Sequence of chain 1.B:
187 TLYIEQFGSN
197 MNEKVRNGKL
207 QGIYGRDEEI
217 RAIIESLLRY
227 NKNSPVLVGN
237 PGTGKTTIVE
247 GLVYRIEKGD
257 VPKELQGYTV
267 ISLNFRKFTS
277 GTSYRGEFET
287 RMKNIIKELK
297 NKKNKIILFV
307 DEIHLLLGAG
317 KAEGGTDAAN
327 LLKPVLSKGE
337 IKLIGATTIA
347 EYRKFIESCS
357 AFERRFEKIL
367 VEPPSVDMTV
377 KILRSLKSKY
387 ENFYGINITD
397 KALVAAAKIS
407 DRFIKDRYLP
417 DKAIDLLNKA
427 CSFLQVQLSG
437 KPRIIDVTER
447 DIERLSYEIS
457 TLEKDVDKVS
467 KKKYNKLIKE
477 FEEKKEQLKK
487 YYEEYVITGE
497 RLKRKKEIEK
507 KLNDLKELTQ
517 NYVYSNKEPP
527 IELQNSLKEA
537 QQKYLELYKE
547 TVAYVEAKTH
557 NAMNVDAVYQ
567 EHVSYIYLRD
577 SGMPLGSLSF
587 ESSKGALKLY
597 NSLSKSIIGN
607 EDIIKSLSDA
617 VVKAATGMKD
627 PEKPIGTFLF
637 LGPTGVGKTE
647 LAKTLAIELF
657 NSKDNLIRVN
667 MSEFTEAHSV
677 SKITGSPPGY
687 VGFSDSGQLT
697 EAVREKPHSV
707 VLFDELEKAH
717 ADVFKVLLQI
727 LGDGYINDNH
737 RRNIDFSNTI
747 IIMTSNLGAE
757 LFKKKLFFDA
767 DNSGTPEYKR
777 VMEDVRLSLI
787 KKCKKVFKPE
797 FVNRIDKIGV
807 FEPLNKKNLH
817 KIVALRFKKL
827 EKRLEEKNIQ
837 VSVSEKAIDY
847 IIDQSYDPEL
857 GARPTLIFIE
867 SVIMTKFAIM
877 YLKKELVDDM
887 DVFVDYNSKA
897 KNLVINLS

Binding-site contacts:
Ligand atom PB contacts residue THR242 of chain 1.C at 3.6 Å.
Ligand atom O2G contacts residue LYS241 of chain 1.C at 3.0 Å (salt-bridge).
Ligand atom O3A contacts residue ARG360 of chain 1.B at 2.9 Å (salt-bridge).
Ligand atom PG contacts residue PRO237 of chain 1.C at 3.7 Å.
Ligand atom C2 contacts residue ILE209 of chain 1.C at 3.8 Å (hydrophobic).
Ligand atom O1A contacts residue THR239 of chain 1.C at 3.8 Å.
Ligand atom C1' contacts residue ILE420 of chain 1.C at 3.8 Å (hydrophobic).
Ligand atom C5' contacts residue ARG360 of chain 1.B at 3.7 Å.
Ligand atom PA contacts residue GLY240 of chain 1.C at 3.5 Å.
Ligand atom O3' contacts residue ASN227 of chain 1.B at 3.8 Å.
Ligand atom O3' contacts residue SER333 of chain 1.B at 3.7 Å.
Ligand atom O1B contacts residue ARG360 of chain 1.B at 3.6 Å (salt-bridge).
Ligand atom O1A contacts residue PRO237 of chain 1.C at 3.1 Å (h-bond).
Ligand atom O5' contacts residue THR242 of chain 1.C at 3.8 Å.
Ligand atom O3G contacts residue PRO237 of chain 1.C at 3.8 Å.
Ligand atom N9 contacts residue ILE420 of chain 1.C at 3.7 Å.
Ligand atom C4' contacts residue ARG360 of chain 1.B at 3.6 Å.
Ligand atom S1G contacts residue GLU308 of chain 1.C at 3.7 Å.
Ligand atom N9 contacts residue THR243 of chain 1.C at 3.7 Å.
Ligand atom O2A contacts residue THR242 of chain 1.C at 2.5 Å (h-bond).
Ligand atom O2A contacts residue GLY240 of chain 1.C at 3.5 Å.
Ligand atom N7 contacts residue THR243 of chain 1.C at 3.8 Å.
Ligand atom O2A contacts residue LYS241 of chain 1.C at 3.2 Å (salt-bridge).
Ligand atom O5' contacts residue GLY240 of chain 1.C at 3.8 Å.
Ligand atom S1G contacts residue LYS241 of chain 1.C at 3.9 Å.
Ligand atom O1A contacts residue GLY238 of chain 1.C at 3.5 Å (h-bond).
Ligand atom O1A contacts residue LYS241 of chain 1.C at 3.5 Å (salt-bridge).
Ligand atom PA contacts residue THR242 of chain 1.C at 3.6 Å.
Ligand atom S1G contacts residue THR344 of chain 1.C at 3.9 Å.
Ligand atom O1B contacts residue ARG361 of chain 1.B at 2.7 Å (salt-bridge).
Ligand atom O2G contacts residue PRO237 of chain 1.C at 2.5 Å (h-bond).
Ligand atom C5' contacts residue THR243 of chain 1.C at 3.7 Å.
Ligand atom C2' contacts residue THR243 of chain 1.C at 3.4 Å.
Ligand atom O3G contacts residue ARG361 of chain 1.B at 3.6 Å.
Ligand atom N1 contacts residue ILE209 of chain 1.C at 3.5 Å.
Ligand atom O1A contacts residue GLY240 of chain 1.C at 2.7 Å (h-bond).
Ligand atom O3B contacts residue THR242 of chain 1.C at 3.2 Å.
Ligand atom O5' contacts residue THR243 of chain 1.C at 3.8 Å.
Ligand atom C5' contacts residue GLY240 of chain 1.C at 3.5 Å.
Ligand atom O2B contacts residue THR242 of chain 1.C at 2.3 Å (h-bond).

Sequence of chain 1.C:
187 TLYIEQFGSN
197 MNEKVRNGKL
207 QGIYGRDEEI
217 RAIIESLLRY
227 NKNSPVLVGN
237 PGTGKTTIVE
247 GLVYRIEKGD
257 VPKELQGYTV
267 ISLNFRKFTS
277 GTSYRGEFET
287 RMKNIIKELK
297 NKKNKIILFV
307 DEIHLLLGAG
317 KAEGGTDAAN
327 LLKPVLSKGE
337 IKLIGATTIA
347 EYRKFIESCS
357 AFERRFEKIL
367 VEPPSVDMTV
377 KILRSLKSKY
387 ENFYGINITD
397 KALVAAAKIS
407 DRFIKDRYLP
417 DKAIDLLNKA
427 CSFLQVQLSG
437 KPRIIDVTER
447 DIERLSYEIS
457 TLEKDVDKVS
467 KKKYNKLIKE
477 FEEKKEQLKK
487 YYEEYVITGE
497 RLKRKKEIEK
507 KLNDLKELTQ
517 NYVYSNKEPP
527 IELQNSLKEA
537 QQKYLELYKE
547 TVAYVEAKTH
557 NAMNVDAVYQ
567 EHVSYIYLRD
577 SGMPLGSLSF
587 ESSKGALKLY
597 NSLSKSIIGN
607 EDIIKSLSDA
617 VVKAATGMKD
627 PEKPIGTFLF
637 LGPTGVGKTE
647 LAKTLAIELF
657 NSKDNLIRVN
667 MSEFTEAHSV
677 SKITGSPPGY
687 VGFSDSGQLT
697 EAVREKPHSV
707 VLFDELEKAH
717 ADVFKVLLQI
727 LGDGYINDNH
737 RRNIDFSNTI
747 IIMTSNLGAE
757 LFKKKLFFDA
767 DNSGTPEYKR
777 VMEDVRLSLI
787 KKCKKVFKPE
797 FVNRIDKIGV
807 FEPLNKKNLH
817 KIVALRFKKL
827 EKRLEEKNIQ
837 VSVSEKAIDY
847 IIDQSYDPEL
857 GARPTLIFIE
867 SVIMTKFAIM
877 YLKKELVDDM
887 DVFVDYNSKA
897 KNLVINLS

A small-molecule ligand and the protein it binds are described below.
Small molecule (SMILES): Nc1ncnc2c1ncn2[C@@H]1O[C@H](COP(=O)(O)OP(=O)(O)OP(O)(O)=S)[C@@H](O)[C@H]1O